A protein and the small-molecule ligand that binds it are described below.
Small molecule (SMILES): Cc1ccc(F)cc1NC(=O)c1ccncc1

Sequence of chain 1.B:
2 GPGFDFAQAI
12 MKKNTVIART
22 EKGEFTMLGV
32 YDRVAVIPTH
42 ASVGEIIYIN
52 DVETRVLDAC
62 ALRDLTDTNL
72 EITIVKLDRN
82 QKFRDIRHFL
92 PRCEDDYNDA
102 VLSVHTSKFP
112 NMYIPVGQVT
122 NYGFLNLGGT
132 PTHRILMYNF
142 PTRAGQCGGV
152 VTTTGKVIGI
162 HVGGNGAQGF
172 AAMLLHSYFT

Binding-site contacts:
Ligand atom C11 contacts residue ALA145 of chain 1.B at 3.7 Å (hydrophobic).
Ligand atom C10 contacts residue GLY165 of chain 1.B at 3.9 Å.
Ligand atom C4 contacts residue ARG144 of chain 1.B at 3.6 Å.
Ligand atom N contacts residue GLY165 of chain 1.B at 3.5 Å (h-bond).
Ligand atom C9 contacts residue GLY165 of chain 1.B at 4.2 Å.
Ligand atom C7 contacts residue ARG144 of chain 1.B at 4.1 Å.
Ligand atom O contacts residue ARG144 of chain 1.B at 3.1 Å (salt-bridge).
Ligand atom C10 contacts residue GLY146 of chain 1.B at 3.4 Å.
Ligand atom C9 contacts residue GLY146 of chain 1.B at 3.7 Å.
Ligand atom C5 contacts residue ARG144 of chain 1.B at 3.6 Å.
Ligand atom C8 contacts residue GLY165 of chain 1.B at 3.9 Å.
Ligand atom C8 contacts residue ALA145 of chain 1.B at 3.3 Å (hydrophobic).
Ligand atom C2 contacts residue ARG144 of chain 1.B at 3.1 Å.
Ligand atom C12 contacts residue THR143 of chain 1.B at 3.8 Å.
Ligand atom C7 contacts residue ALA145 of chain 1.B at 3.2 Å (hydrophobic).
Ligand atom C11 contacts residue GLY165 of chain 1.B at 3.9 Å.
Ligand atom C6 contacts residue ARG144 of chain 1.B at 3.7 Å.
Ligand atom N1 contacts residue ALA145 of chain 1.B at 3.8 Å.
Ligand atom C12 contacts residue ALA145 of chain 1.B at 3.7 Å (hydrophobic).
Ligand atom C10 contacts residue ALA145 of chain 1.B at 4.0 Å (hydrophobic).
Ligand atom O contacts residue THR143 of chain 1.B at 4.2 Å.
Ligand atom C9 contacts residue ALA145 of chain 1.B at 3.3 Å (hydrophobic).
Ligand atom N contacts residue ALA145 of chain 1.B at 4.2 Å.
Ligand atom C1 contacts residue ARG144 of chain 1.B at 3.5 Å.
Ligand atom C12 contacts residue GLY165 of chain 1.B at 4.1 Å.
Ligand atom N1 contacts residue GLY146 of chain 1.B at 4.2 Å.
Ligand atom N1 contacts residue GLY165 of chain 1.B at 3.8 Å.
Ligand atom N1 contacts residue GLY164 of chain 1.B at 3.6 Å.
Ligand atom F contacts residue ARG144 of chain 1.B at 4.2 Å.
Ligand atom C contacts residue ARG144 of chain 1.B at 4.1 Å.
Ligand atom C10 contacts residue GLY164 of chain 1.B at 3.8 Å.
Ligand atom C3 contacts residue ARG144 of chain 1.B at 3.4 Å.
Ligand atom C10 contacts residue HIS162 of chain 1.B at 3.7 Å.
Ligand atom O contacts residue ALA145 of chain 1.B at 3.0 Å (h-bond).
Ligand atom C11 contacts residue HIS162 of chain 1.B at 3.8 Å.
Ligand atom C11 contacts residue GLY164 of chain 1.B at 4.2 Å.
Ligand atom C contacts residue ALA145 of chain 1.B at 4.2 Å (hydrophobic).
Ligand atom C7 contacts residue GLY165 of chain 1.B at 4.1 Å.
Ligand atom N1 contacts residue HIS162 of chain 1.B at 2.8 Å (h-bond).
Ligand atom C11 contacts residue PHE141 of chain 1.B at 4.0 Å (hydrophobic).